This protein binds this small molecule.
Small molecule (SMILES): COc1ccc2[nH]cc(CN(C)C)c2c1

Sequence of chain 1.A:
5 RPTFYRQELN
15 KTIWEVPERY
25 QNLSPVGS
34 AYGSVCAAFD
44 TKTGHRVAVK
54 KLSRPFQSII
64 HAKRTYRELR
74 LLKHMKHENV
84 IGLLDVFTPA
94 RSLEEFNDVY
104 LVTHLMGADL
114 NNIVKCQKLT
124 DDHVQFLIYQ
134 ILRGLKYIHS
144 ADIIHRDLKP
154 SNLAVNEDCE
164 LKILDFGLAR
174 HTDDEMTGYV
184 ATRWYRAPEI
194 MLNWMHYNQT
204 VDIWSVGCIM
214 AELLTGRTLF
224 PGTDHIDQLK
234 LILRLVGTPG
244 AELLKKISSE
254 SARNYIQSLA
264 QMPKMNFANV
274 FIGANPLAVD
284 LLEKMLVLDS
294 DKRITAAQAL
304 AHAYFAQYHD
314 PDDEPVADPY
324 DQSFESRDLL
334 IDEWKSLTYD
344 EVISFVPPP

Binding-site contacts:
Ligand atom C14 contacts residue ASN159 of chain 1.A at 3.5 Å.
Ligand atom O2 contacts residue ASN159 of chain 1.A at 3.9 Å.
Ligand atom N7 contacts residue GLU163 of chain 1.A at 3.7 Å.
Ligand atom C4 contacts residue MET109 of chain 1.A at 4.0 Å (hydrophobic).
Ligand atom C6 contacts residue ASN159 of chain 1.A at 3.6 Å.
Ligand atom C4 contacts residue ASN159 of chain 1.A at 3.7 Å.
Ligand atom C5 contacts residue ALA157 of chain 1.A at 3.9 Å (hydrophobic).
Ligand atom C1 contacts residue GLY110 of chain 1.A at 4.0 Å.
Ligand atom O2 contacts residue GLY110 of chain 1.A at 4.2 Å.
Ligand atom C3 contacts residue VAL158 of chain 1.A at 4.3 Å (hydrophobic).
Ligand atom C1 contacts residue MET109 of chain 1.A at 4.3 Å (hydrophobic).
Ligand atom C8 contacts residue LYS165 of chain 1.A at 3.8 Å.
Ligand atom C4 contacts residue GLU163 of chain 1.A at 3.8 Å.
Ligand atom C5 contacts residue LEU164 of chain 1.A at 4.0 Å (hydrophobic).
Ligand atom C4 contacts residue ALA157 of chain 1.A at 3.7 Å (hydrophobic).
Ligand atom C5 contacts residue ASN159 of chain 1.A at 4.2 Å.
Ligand atom C8 contacts residue ASN159 of chain 1.A at 4.0 Å.
Ligand atom C5 contacts residue GLU163 of chain 1.A at 3.2 Å.
Ligand atom C15 contacts residue ASN159 of chain 1.A at 3.9 Å.
Ligand atom C6 contacts residue GLU163 of chain 1.A at 4.1 Å.
Ligand atom C5 contacts residue LYS165 of chain 1.A at 4.1 Å.
Ligand atom N7 contacts residue LYS165 of chain 1.A at 3.7 Å.
Ligand atom C1 contacts residue ASN159 of chain 1.A at 4.0 Å.
Ligand atom O2 contacts residue MET109 of chain 1.A at 3.5 Å (h-bond).
Ligand atom C9 contacts residue GLU163 of chain 1.A at 4.2 Å.
Ligand atom C12 contacts residue HIS107 of chain 1.A at 4.0 Å.
Ligand atom N7 contacts residue ASN159 of chain 1.A at 3.9 Å.
Ligand atom C9 contacts residue LYS165 of chain 1.A at 4.1 Å.
Ligand atom C14 contacts residue LYS165 of chain 1.A at 4.2 Å.
Ligand atom C13 contacts residue HIS107 of chain 1.A at 3.5 Å.
Ligand atom C15 contacts residue MET109 of chain 1.A at 4.3 Å (hydrophobic).
Ligand atom C9 contacts residue ASN159 of chain 1.A at 3.7 Å.
Ligand atom C13 contacts residue LYS165 of chain 1.A at 3.9 Å.
Ligand atom C6 contacts residue LYS165 of chain 1.A at 3.9 Å.
Ligand atom C3 contacts residue ASN159 of chain 1.A at 3.7 Å.
Ligand atom C4 contacts residue VAL158 of chain 1.A at 3.7 Å (hydrophobic).
Ligand atom C8 contacts residue GLU163 of chain 1.A at 3.7 Å.
Ligand atom C1 contacts residue LEU108 of chain 1.A at 4.1 Å (hydrophobic).
Ligand atom O2 contacts residue VAL158 of chain 1.A at 3.9 Å.
Ligand atom C3 contacts residue MET109 of chain 1.A at 3.7 Å (hydrophobic).